Binding-site contacts:
Ligand atom CBI contacts residue PRO314 of chain 1.A at 3.8 Å (hydrophobic).
Ligand atom CBI contacts residue LEU318 of chain 1.A at 3.8 Å (hydrophobic).
Ligand atom CBG contacts residue LEU318 of chain 1.A at 4.5 Å (hydrophobic).
Ligand atom OBV contacts residue LEU315 of chain 1.A at 4.2 Å.
Ligand atom CBE contacts residue CYS317 of chain 1.A at 4.4 Å (hydrophobic).
Ligand atom CBA contacts residue CYS317 of chain 1.A at 4.1 Å (hydrophobic).
Ligand atom CBK contacts residue PRO314 of chain 1.A at 4.1 Å (hydrophobic).
Ligand atom CBA contacts residue ALA321 of chain 1.A at 3.8 Å (hydrophobic).
Ligand atom CBK contacts residue PHE310 of chain 1.A at 4.3 Å (hydrophobic).
Ligand atom CBC contacts residue CYS317 of chain 1.A at 4.2 Å (hydrophobic).
Ligand atom CBT contacts residue LEU315 of chain 1.A at 3.6 Å (hydrophobic).
Ligand atom CCM contacts residue LEU318 of chain 1.A at 4.1 Å (hydrophobic).
Ligand atom CAY contacts residue ALA321 of chain 1.A at 4.2 Å (hydrophobic).
Ligand atom CBQ contacts residue PRO314 of chain 1.A at 3.9 Å (hydrophobic).
Ligand atom CBT contacts residue LEU318 of chain 1.A at 4.2 Å (hydrophobic).
Ligand atom CCJ contacts residue LEU315 of chain 1.A at 3.7 Å (hydrophobic).
Ligand atom CBE contacts residue LEU318 of chain 1.A at 3.8 Å (hydrophobic).

Sequence of chain 1.A:
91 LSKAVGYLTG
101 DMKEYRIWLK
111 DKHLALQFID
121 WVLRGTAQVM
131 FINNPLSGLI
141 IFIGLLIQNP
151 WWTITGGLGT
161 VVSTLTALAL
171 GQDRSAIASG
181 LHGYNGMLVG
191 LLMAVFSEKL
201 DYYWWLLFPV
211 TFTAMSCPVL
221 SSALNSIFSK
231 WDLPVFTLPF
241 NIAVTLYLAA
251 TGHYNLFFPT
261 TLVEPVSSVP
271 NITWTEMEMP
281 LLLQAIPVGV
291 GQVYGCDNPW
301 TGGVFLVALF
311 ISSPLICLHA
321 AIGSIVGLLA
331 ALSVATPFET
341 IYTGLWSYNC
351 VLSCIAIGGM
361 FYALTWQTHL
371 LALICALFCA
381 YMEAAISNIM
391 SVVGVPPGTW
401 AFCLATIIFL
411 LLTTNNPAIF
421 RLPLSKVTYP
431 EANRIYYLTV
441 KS

This small molecule binds to this protein.
Small molecule (SMILES): CCCCCCCCCCC(CCCCCCCCCC)(CO[C@H]1O[C@@H](CO)[C@H](O[C@@H]2O[C@@H](CO)[C@H](O)[C@@H](O)[C@@H]2O)[C@@H](O)[C@@H]1O)CO[C@H]1O[C@@H](CO)[C@H](O[C@@H]2O[C@@H](CO)[C@H](O)[C@@H](O)[C@@H]2O)[C@@H](O)[C@H]1O